Sequence of chain 1.A:
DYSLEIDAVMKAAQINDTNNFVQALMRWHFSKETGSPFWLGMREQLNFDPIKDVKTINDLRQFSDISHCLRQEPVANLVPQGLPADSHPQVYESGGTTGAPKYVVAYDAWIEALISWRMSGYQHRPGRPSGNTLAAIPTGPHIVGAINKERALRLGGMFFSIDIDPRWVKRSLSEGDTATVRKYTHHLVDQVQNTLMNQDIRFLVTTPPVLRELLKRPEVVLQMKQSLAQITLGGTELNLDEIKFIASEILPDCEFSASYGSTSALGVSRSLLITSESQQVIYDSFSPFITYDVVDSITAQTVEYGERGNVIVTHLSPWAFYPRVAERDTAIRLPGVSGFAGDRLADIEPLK

A protein and the small-molecule ligand that binds it are described below.
Small molecule (SMILES): O=C(O)c1cccc2nc3c(C(=O)O)cccc3nc12

Binding-site contacts:
Ligand atom CAR contacts residue TYR124 of chain 1.A at 3.3 Å (hydrophobic).
Ligand atom OAC contacts residue ARG120 of chain 1.A at 3.1 Å (salt-bridge).
Ligand atom CAO contacts residue SER259 of chain 1.A at 3.3 Å.
Ligand atom CAJ contacts residue TYR124 of chain 1.A at 3.2 Å (hydrophobic).
Ligand atom OAB contacts residue ARG127 of chain 1.A at 2.6 Å (salt-bridge).
Ligand atom CAI contacts residue LEU275 of chain 1.A at 3.3 Å (hydrophobic).
Ligand atom CAR contacts residue ARG153 of chain 1.A at 3.3 Å.
Ligand atom CAS contacts residue TYR124 of chain 1.A at 3.5 Å (hydrophobic).
Ligand atom CAF contacts residue LEU157 of chain 1.A at 3.5 Å (hydrophobic).
Ligand atom NAK contacts residue TYR124 of chain 1.A at 3.3 Å.
Ligand atom NAK contacts residue GLN232 of chain 1.A at 3.9 Å.
Ligand atom OAB contacts residue PRO131 of chain 1.A at 3.1 Å.
Ligand atom CAT contacts residue TYR124 of chain 1.A at 3.6 Å (hydrophobic).
Ligand atom CAM contacts residue SER259 of chain 1.A at 3.2 Å.
Ligand atom CAG contacts residue SER259 of chain 1.A at 3.4 Å.
Ligand atom OAC contacts residue TYR124 of chain 1.A at 3.5 Å (h-bond).
Ligand atom NAL contacts residue TYR124 of chain 1.A at 3.6 Å.
Ligand atom CAE contacts residue LEU275 of chain 1.A at 3.6 Å (hydrophobic).
Ligand atom OAC contacts residue ARG153 of chain 1.A at 2.6 Å (salt-bridge).
Ligand atom OAA contacts residue ARG120 of chain 1.A at 3.4 Å (salt-bridge).
Ligand atom OAD contacts residue TYR124 of chain 1.A at 3.8 Å.
Ligand atom CAN contacts residue TYR124 of chain 1.A at 3.8 Å (hydrophobic).
Ligand atom CAN contacts residue ARG127 of chain 1.A at 3.2 Å.
Ligand atom OAD contacts residue GLU257 of chain 1.A at 3.2 Å (salt-bridge).
Ligand atom CAG contacts residue SER273 of chain 1.A at 3.6 Å.
Ligand atom CAE contacts residue SER273 of chain 1.A at 3.8 Å.
Ligand atom CAM contacts residue ARG120 of chain 1.A at 3.6 Å.
Ligand atom CAN contacts residue GLU257 of chain 1.A at 3.8 Å.
Ligand atom OAD contacts residue ARG127 of chain 1.A at 3.1 Å (salt-bridge).
Ligand atom OAA contacts residue ARG272 of chain 1.A at 3.7 Å.
Ligand atom CAF contacts residue PHE205 of chain 1.A at 3.3 Å (hydrophobic).
Ligand atom CAM contacts residue ARG153 of chain 1.A at 3.7 Å.
Ligand atom OAA contacts residue SER259 of chain 1.A at 3.2 Å (h-bond).
Ligand atom CAH contacts residue TYR124 of chain 1.A at 3.7 Å (hydrophobic).
Ligand atom CAJ contacts residue ARG153 of chain 1.A at 2.9 Å.
Ligand atom CAF contacts residue TYR124 of chain 1.A at 3.7 Å (hydrophobic).
Ligand atom NAK contacts residue ARG153 of chain 1.A at 2.8 Å (salt-bridge).
Ligand atom CAP contacts residue TYR124 of chain 1.A at 3.6 Å (hydrophobic).
Ligand atom CAJ contacts residue GLN232 of chain 1.A at 3.8 Å.
Ligand atom CAQ contacts residue TYR124 of chain 1.A at 3.7 Å (hydrophobic).